A small-molecule ligand and the protein it binds are described below.
Small molecule (SMILES): CC(=O)C(=O)O

Sequence of chain 1.B:
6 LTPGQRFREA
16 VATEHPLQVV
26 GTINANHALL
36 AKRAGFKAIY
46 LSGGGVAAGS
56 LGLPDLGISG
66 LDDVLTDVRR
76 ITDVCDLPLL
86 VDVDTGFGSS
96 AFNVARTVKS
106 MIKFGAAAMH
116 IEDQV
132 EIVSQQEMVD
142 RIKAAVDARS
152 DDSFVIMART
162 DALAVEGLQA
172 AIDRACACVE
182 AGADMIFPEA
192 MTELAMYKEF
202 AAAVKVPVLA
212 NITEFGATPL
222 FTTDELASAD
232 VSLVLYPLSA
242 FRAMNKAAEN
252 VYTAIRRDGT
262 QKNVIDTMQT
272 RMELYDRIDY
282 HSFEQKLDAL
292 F

Sequence of chain 1.C:
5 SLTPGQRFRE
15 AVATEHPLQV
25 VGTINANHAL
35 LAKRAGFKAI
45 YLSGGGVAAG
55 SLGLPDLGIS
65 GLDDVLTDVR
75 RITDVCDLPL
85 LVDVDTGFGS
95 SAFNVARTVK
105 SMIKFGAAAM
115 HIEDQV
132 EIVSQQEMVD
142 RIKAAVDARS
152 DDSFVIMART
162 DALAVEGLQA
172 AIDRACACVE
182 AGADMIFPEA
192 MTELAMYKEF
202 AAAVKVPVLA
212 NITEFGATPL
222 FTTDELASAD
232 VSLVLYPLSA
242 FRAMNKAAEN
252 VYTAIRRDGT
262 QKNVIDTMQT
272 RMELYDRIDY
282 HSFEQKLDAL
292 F

Binding-site contacts:
Ligand atom CB contacts residue ARG101 of chain 1.B at 4.2 Å.
Ligand atom C contacts residue ASN98 of chain 1.B at 4.2 Å.
Ligand atom CA contacts residue ARG101 of chain 1.B at 4.0 Å.
Ligand atom O contacts residue ILE63 of chain 1.C at 4.5 Å.
Ligand atom C contacts residue ILE63 of chain 1.C at 3.6 Å (hydrophobic).
Ligand atom OXT contacts residue GLY65 of chain 1.C at 4.2 Å.
Ligand atom O3 contacts residue ARG101 of chain 1.B at 3.5 Å.
Ligand atom CA contacts residue ILE63 of chain 1.C at 3.6 Å (hydrophobic).
Ligand atom OXT contacts residue ARG101 of chain 1.B at 3.4 Å (salt-bridge).
Ligand atom CB contacts residue LEU66 of chain 1.B at 3.7 Å (hydrophobic).
Ligand atom C contacts residue ARG101 of chain 1.B at 4.4 Å.
Ligand atom C contacts residue LEU66 of chain 1.B at 4.3 Å (hydrophobic).
Ligand atom O3 contacts residue ILE63 of chain 1.C at 2.9 Å (h-bond).
Ligand atom CB contacts residue THR102 of chain 1.B at 3.3 Å.
Ligand atom O contacts residue ASN98 of chain 1.B at 4.3 Å.
Ligand atom CA contacts residue ASN98 of chain 1.B at 3.5 Å.
Ligand atom OXT contacts residue LEU66 of chain 1.B at 4.1 Å.
Ligand atom CA contacts residue LEU66 of chain 1.B at 4.2 Å (hydrophobic).
Ligand atom O3 contacts residue ASN98 of chain 1.B at 3.0 Å (h-bond).
Ligand atom CB contacts residue ASN98 of chain 1.B at 3.3 Å.
Ligand atom O3 contacts residue PHE92 of chain 1.B at 4.3 Å.
Ligand atom CB contacts residue PHE92 of chain 1.B at 3.1 Å (hydrophobic).
Ligand atom OXT contacts residue ILE63 of chain 1.C at 3.4 Å (h-bond).
Ligand atom CB contacts residue GLY91 of chain 1.B at 4.0 Å.
Ligand atom CA contacts residue PHE92 of chain 1.B at 3.5 Å (hydrophobic).
Ligand atom O contacts residue PHE92 of chain 1.B at 2.9 Å (h-bond).
Ligand atom C contacts residue PHE92 of chain 1.B at 3.6 Å (hydrophobic).